This small molecule binds to this protein.
Small molecule (SMILES): Nc1nc2[nH]cnc2c(=O)[nH]1

Sequence of chain 2.C:
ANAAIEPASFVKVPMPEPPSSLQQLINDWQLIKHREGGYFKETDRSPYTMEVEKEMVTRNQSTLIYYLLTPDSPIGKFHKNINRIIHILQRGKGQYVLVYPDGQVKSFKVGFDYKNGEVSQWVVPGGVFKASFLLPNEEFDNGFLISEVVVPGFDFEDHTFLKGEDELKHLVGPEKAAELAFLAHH

Binding-site contacts:
Ligand atom C2 contacts residue PHE171 of chain 2.C at 3.6 Å (hydrophobic).
Ligand atom C5 contacts residue PHE171 of chain 2.C at 3.7 Å (hydrophobic).
Ligand atom O6 contacts residue HIS42 of chain 2.C at 4.0 Å.
Ligand atom C2 contacts residue ILE82 of chain 2.C at 3.7 Å (hydrophobic).
Ligand atom N9 contacts residue PHE171 of chain 2.C at 3.8 Å.
Ligand atom N2 contacts residue GLU50 of chain 2.C at 2.8 Å (salt-bridge).
Ligand atom O6 contacts residue PHE48 of chain 2.C at 3.8 Å.
Ligand atom O6 contacts residue PHE171 of chain 2.C at 3.9 Å.
Ligand atom C6 contacts residue PHE171 of chain 2.C at 3.7 Å (hydrophobic).
Ligand atom C2 contacts residue PHE48 of chain 2.C at 4.4 Å (hydrophobic).
Ligand atom N2 contacts residue PHE171 of chain 2.C at 3.9 Å.
Ligand atom O6 contacts residue PHE173 of chain 2.C at 4.1 Å.
Ligand atom N1 contacts residue PHE171 of chain 2.C at 3.7 Å.
Ligand atom N1 contacts residue PHE48 of chain 2.C at 3.8 Å.
Ligand atom N3 contacts residue PHE171 of chain 2.C at 3.6 Å.
Ligand atom N7 contacts residue PHE171 of chain 2.C at 3.8 Å.
Ligand atom N1 contacts residue GLU50 of chain 2.C at 4.2 Å.
Ligand atom C8 contacts residue HIS42 of chain 2.C at 3.8 Å.
Ligand atom N3 contacts residue ILE82 of chain 2.C at 3.8 Å.
Ligand atom C6 contacts residue PHE48 of chain 2.C at 3.8 Å (hydrophobic).
Ligand atom N2 contacts residue ILE82 of chain 2.C at 3.3 Å.
Ligand atom N7 contacts residue HIS42 of chain 2.C at 3.0 Å.
Ligand atom C8 contacts residue HIS96 of chain 2.C at 4.5 Å.
Ligand atom C6 contacts residue HIS42 of chain 2.C at 4.1 Å.
Ligand atom C2 contacts residue GLU50 of chain 2.C at 3.9 Å.
Ligand atom C8 contacts residue PHE171 of chain 2.C at 3.9 Å (hydrophobic).
Ligand atom N2 contacts residue THR80 of chain 2.C at 4.4 Å.
Ligand atom C8 contacts residue HIS176 of chain 2.C at 4.2 Å.
Ligand atom C5 contacts residue PHE48 of chain 2.C at 4.4 Å (hydrophobic).
Ligand atom C5 contacts residue HIS42 of chain 2.C at 3.7 Å.
Ligand atom C4 contacts residue PHE171 of chain 2.C at 3.6 Å (hydrophobic).